Sequence of chain 1.A:
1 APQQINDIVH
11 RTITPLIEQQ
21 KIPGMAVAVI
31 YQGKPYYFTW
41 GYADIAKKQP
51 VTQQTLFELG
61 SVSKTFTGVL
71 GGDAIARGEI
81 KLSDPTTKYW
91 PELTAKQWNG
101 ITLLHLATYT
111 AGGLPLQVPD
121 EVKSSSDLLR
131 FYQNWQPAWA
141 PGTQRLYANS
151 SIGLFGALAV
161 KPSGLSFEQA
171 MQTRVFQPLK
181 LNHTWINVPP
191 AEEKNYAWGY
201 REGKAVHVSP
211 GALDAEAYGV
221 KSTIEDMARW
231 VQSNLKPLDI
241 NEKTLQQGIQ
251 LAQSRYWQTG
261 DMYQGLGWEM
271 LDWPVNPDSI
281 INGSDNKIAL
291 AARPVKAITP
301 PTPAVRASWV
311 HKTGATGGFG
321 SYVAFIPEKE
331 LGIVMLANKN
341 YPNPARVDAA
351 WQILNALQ

Binding-site contacts:
Ligand atom C04 contacts residue LYS296 of chain 1.A at 3.8 Å.
Ligand atom O08 contacts residue GLY260 of chain 1.A at 4.2 Å.
Ligand atom C13 contacts residue LYS296 of chain 1.A at 4.1 Å.
Ligand atom C02 contacts residue VAL295 of chain 1.A at 3.7 Å (hydrophobic).
Ligand atom O07 contacts residue THR259 of chain 1.A at 3.7 Å.
Ligand atom O07 contacts residue GLN258 of chain 1.A at 4.3 Å.
Ligand atom C02 contacts residue PRO294 of chain 1.A at 3.7 Å (hydrophobic).
Ligand atom S06 contacts residue GLY260 of chain 1.A at 4.0 Å.
Ligand atom O08 contacts residue GLN258 of chain 1.A at 3.7 Å.
Ligand atom O14 contacts residue LYS296 of chain 1.A at 4.4 Å.
Ligand atom C01 contacts residue VAL295 of chain 1.A at 4.0 Å (hydrophobic).
Ligand atom S03 contacts residue LYS296 of chain 1.A at 4.2 Å.
Ligand atom C02 contacts residue LYS296 of chain 1.A at 3.9 Å.
Ligand atom O07 contacts residue GLY260 of chain 1.A at 2.9 Å (h-bond).
Ligand atom S06 contacts residue GLN258 of chain 1.A at 4.3 Å.
Ligand atom O15 contacts residue LYS296 of chain 1.A at 3.9 Å.
Ligand atom C05 contacts residue GLN258 of chain 1.A at 4.3 Å.
Ligand atom C01 contacts residue GLN258 of chain 1.A at 4.2 Å.
Ligand atom O08 contacts residue LYS296 of chain 1.A at 4.0 Å.
Ligand atom C01 contacts residue PRO294 of chain 1.A at 3.4 Å (hydrophobic).
Ligand atom C01 contacts residue LYS296 of chain 1.A at 4.0 Å.
Ligand atom O08 contacts residue THR259 of chain 1.A at 4.5 Å.
Ligand atom S06 contacts residue THR259 of chain 1.A at 4.5 Å.
Ligand atom S03 contacts residue VAL295 of chain 1.A at 4.4 Å.
Ligand atom C05 contacts residue LYS296 of chain 1.A at 4.1 Å.

A protein and the small-molecule ligand that binds it are described below.
Small molecule (SMILES): O=C(O)c1sccc1S(=O)(=O)NC1CC1